Sequence of chain 48.I:
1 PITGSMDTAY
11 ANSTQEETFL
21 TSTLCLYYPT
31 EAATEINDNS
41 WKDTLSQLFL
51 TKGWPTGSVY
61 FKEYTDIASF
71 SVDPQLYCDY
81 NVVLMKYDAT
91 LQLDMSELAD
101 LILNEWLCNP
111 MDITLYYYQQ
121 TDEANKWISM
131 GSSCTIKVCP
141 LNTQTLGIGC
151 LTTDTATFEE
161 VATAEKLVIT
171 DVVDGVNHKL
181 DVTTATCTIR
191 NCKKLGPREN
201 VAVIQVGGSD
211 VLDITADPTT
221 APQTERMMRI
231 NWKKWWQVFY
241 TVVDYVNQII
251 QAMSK

The protein below binds the small molecule below.
Small molecule (SMILES): CC(=O)N[C@H]1[C@H](O[C@H]2[C@H](O)[C@@H](NC(C)=O)CO[C@@H]2CO)O[C@H](CO)[C@@H](O)[C@@H]1O

Binding-site contacts:
Ligand atom C5 contacts residue ASN12 of chain 48.I at 4.0 Å.
Ligand atom O5 contacts residue ASN12 of chain 48.I at 2.6 Å (h-bond).
Ligand atom N2 contacts residue ASN12 of chain 48.I at 3.8 Å.
Ligand atom C2 contacts residue ASN12 of chain 48.I at 3.2 Å.
Ligand atom C7 contacts residue ASN12 of chain 48.I at 3.9 Å.
Ligand atom C1 contacts residue ASN12 of chain 48.I at 2.1 Å.
Ligand atom O7 contacts residue ASN12 of chain 48.I at 3.7 Å.